Sequence of chain 2.B:
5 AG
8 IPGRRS

This protein binds this small molecule.
Small molecule (SMILES): COc1ccc2nc(Cl)n(-c3ccc(C=O)cc3)c2c1

Sequence of chain 2.A:
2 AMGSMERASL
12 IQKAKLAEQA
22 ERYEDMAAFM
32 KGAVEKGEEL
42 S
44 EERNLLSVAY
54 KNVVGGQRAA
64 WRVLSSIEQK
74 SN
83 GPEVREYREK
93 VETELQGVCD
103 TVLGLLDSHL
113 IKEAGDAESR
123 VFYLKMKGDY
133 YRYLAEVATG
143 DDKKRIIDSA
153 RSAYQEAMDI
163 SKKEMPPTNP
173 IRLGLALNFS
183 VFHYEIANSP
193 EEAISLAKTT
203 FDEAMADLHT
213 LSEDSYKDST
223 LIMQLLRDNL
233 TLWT

Binding-site contacts:
Ligand atom N07 contacts residue UON1 of chain 2.C at 0.5 Å (h-bond).
Ligand atom C04 contacts residue LYS127 of chain 2.A at 3.7 Å.
Ligand atom C20 contacts residue UON1 of chain 2.C at 0.2 Å.
Ligand atom C12 contacts residue UON1 of chain 2.C at 2.7 Å.
Ligand atom O11 contacts residue LEU223 of chain 2.A at 3.1 Å.
Ligand atom C02 contacts residue UON1 of chain 2.C at 0.1 Å.
Ligand atom C20 contacts residue ILE173 of chain 2.A at 4.1 Å (hydrophobic).
Ligand atom C04 contacts residue UON1 of chain 2.C at 0.2 Å.
Ligand atom C20 contacts residue LYS127 of chain 2.A at 2.7 Å.
Ligand atom C17 contacts residue UON1 of chain 2.C at 0.4 Å.
Ligand atom CL1 contacts residue PRO172 of chain 2.A at 3.7 Å.
Ligand atom C03 contacts residue UON1 of chain 2.C at 0.2 Å.
Ligand atom N16 contacts residue PRO172 of chain 2.A at 4.0 Å.
Ligand atom C19 contacts residue PRO172 of chain 2.A at 3.2 Å (hydrophobic).
Ligand atom C02 contacts residue LYS127 of chain 2.A at 1.4 Å.
Ligand atom C08 contacts residue ILE224 of chain 2.A at 3.9 Å (hydrophobic).
Ligand atom C09 contacts residue ILE224 of chain 2.A at 3.9 Å (hydrophobic).
Ligand atom CL1 contacts residue UON1 of chain 2.C at 0.8 Å.
Ligand atom O11 contacts residue UON1 of chain 2.C at 1.7 Å.
Ligand atom C10 contacts residue UON1 of chain 2.C at 1.1 Å.
Ligand atom C06 contacts residue UON1 of chain 2.C at 0.4 Å.
Ligand atom C14 contacts residue UON1 of chain 2.C at 1.1 Å.
Ligand atom C03 contacts residue LYS127 of chain 2.A at 2.4 Å.
Ligand atom N16 contacts residue UON1 of chain 2.C at 0.5 Å.
Ligand atom C20 contacts residue PRO172 of chain 2.A at 3.5 Å (hydrophobic).
Ligand atom C13 contacts residue UON1 of chain 2.C at 2.0 Å.
Ligand atom C03 contacts residue ILE8 of chain 2.B at 3.9 Å (hydrophobic).
Ligand atom C08 contacts residue UON1 of chain 2.C at 0.5 Å.
Ligand atom C12 contacts residue PRO9 of chain 2.B at 3.9 Å (hydrophobic).
Ligand atom C15 contacts residue UON1 of chain 2.C at 0.5 Å.
Ligand atom C20 contacts residue GLY176 of chain 2.A at 3.8 Å.
Ligand atom C12 contacts residue LEU223 of chain 2.A at 3.7 Å (hydrophobic).
Ligand atom C10 contacts residue LEU223 of chain 2.A at 3.6 Å (hydrophobic).
Ligand atom C10 contacts residue ILE224 of chain 2.A at 4.1 Å (hydrophobic).
Ligand atom C09 contacts residue UON1 of chain 2.C at 0.8 Å.
Ligand atom C05 contacts residue UON1 of chain 2.C at 0.4 Å.
Ligand atom C13 contacts residue LEU223 of chain 2.A at 3.6 Å (hydrophobic).
Ligand atom C04 contacts residue ILE8 of chain 2.B at 3.8 Å (hydrophobic).
Ligand atom C19 contacts residue UON1 of chain 2.C at 0.3 Å.
Ligand atom C17 contacts residue PRO172 of chain 2.A at 3.7 Å (hydrophobic).